The protein below binds the small molecule below.
Small molecule (SMILES): CC(=O)N[C@H]1CO[C@H](CO)[C@@H](O)[C@@H]1O[C@@H]1O[C@@H](C)[C@@H](O)[C@@H](O)[C@@H]1O

Sequence of chain 1.B:
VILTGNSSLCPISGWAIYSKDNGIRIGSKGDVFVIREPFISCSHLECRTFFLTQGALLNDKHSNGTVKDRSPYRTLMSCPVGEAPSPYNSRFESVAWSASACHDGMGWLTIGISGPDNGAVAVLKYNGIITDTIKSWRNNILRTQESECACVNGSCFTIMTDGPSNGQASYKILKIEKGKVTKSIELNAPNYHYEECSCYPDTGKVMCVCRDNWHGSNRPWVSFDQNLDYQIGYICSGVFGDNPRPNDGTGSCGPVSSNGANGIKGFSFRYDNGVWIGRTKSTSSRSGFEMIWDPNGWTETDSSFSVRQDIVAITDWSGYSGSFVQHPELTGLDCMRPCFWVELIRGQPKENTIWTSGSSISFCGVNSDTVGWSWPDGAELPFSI

Sequence of chain 2.A:
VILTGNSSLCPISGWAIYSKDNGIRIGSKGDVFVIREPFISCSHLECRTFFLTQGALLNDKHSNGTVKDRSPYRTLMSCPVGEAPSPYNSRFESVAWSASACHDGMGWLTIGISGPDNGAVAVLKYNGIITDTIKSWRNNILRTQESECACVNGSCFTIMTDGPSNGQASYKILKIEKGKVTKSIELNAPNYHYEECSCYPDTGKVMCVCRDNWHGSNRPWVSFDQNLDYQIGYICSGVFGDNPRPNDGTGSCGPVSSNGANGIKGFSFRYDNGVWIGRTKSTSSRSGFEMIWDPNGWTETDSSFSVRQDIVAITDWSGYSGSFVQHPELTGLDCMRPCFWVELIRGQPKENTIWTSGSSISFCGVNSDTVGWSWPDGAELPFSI

Binding-site contacts:
Ligand atom O7 contacts residue ASN64 of chain 1.B at 3.8 Å.
Ligand atom O5 contacts residue ASN64 of chain 1.B at 2.4 Å (h-bond).
Ligand atom O5 contacts residue GLY65 of chain 1.B at 4.0 Å.
Ligand atom C7 contacts residue GLU380 of chain 2.A at 4.5 Å.
Ligand atom C3 contacts residue ASN64 of chain 1.B at 3.8 Å.
Ligand atom C8 contacts residue ASN64 of chain 1.B at 4.5 Å.
Ligand atom C6 contacts residue GLY65 of chain 1.B at 4.4 Å.
Ligand atom C1 contacts residue ASN64 of chain 1.B at 1.5 Å.
Ligand atom C8 contacts residue GLU380 of chain 2.A at 4.5 Å.
Ligand atom C2 contacts residue ASN64 of chain 1.B at 2.4 Å.
Ligand atom O6 contacts residue GLY65 of chain 1.B at 3.8 Å.
Ligand atom N2 contacts residue ASN64 of chain 1.B at 2.8 Å (h-bond).
Ligand atom C5 contacts residue ASN64 of chain 1.B at 3.7 Å.
Ligand atom C7 contacts residue ASN64 of chain 1.B at 3.4 Å.
Ligand atom C4 contacts residue ASN64 of chain 1.B at 4.2 Å.
Ligand atom O7 contacts residue GLU380 of chain 2.A at 4.0 Å.